The small molecule below binds the protein below.
Small molecule (SMILES): Nc1ccn([C@H]2C[C@H](O[P](=O)(O)OC[C@H]3O[C@@H](n4cnc5c(N)ncnc54)C[C@@H]3O)[C@@H](COP(=O)(O)O)O2)c(=O)n1

Binding-site contacts:
Ligand atom C2' contacts residue PRO414 of chain 24.A at 3.8 Å (hydrophobic).
Ligand atom C5 contacts residue SER415 of chain 24.A at 4.1 Å.
Ligand atom C2' contacts residue PRO203 of chain 24.A at 3.3 Å (hydrophobic).
Ligand atom C6 contacts residue PRO203 of chain 24.A at 4.0 Å (hydrophobic).
Ligand atom N3 contacts residue ASP201 of chain 24.A at 4.1 Å.
Ligand atom N7 contacts residue ASN392 of chain 24.A at 4.2 Å.
Ligand atom N6 contacts residue SER415 of chain 24.A at 3.6 Å.
Ligand atom N6 contacts residue GLY422 of chain 24.A at 3.4 Å (h-bond).
Ligand atom N1 contacts residue GLY422 of chain 24.A at 3.0 Å (h-bond).
Ligand atom C6 contacts residue PRO203 of chain 24.A at 4.0 Å (hydrophobic).
Ligand atom C5 contacts residue VAL202 of chain 24.A at 3.6 Å (hydrophobic).
Ligand atom C5 contacts residue PRO203 of chain 24.A at 4.0 Å (hydrophobic).
Ligand atom C2 contacts residue PRO203 of chain 24.A at 3.9 Å (hydrophobic).
Ligand atom N1 contacts residue PRO203 of chain 24.A at 3.8 Å.
Ligand atom N7 contacts residue PRO203 of chain 24.A at 4.2 Å.
Ligand atom C6 contacts residue VAL202 of chain 24.A at 4.2 Å (hydrophobic).
Ligand atom N7 contacts residue HIS413 of chain 24.A at 4.1 Å.
Ligand atom C8 contacts residue HIS413 of chain 24.A at 3.8 Å.
Ligand atom N1 contacts residue PRO203 of chain 24.A at 4.1 Å.
Ligand atom N1 contacts residue VAL202 of chain 24.A at 3.6 Å.
Ligand atom C5 contacts residue ASP201 of chain 24.A at 4.1 Å.
Ligand atom C5 contacts residue PRO203 of chain 24.A at 3.9 Å (hydrophobic).
Ligand atom N4 contacts residue VAL202 of chain 24.A at 2.9 Å (h-bond).
Ligand atom C4 contacts residue PRO203 of chain 24.A at 4.1 Å (hydrophobic).
Ligand atom C2 contacts residue VAL202 of chain 24.A at 4.2 Å (hydrophobic).
Ligand atom OP2 contacts residue ASP409 of chain 9.A at 3.2 Å (salt-bridge).
Ligand atom C5 contacts residue ARG91 of chain 24.A at 4.1 Å.
Ligand atom N4 contacts residue ASP201 of chain 24.A at 2.5 Å.
Ligand atom C4 contacts residue VAL202 of chain 24.A at 3.7 Å (hydrophobic).
Ligand atom N7 contacts residue SER415 of chain 24.A at 4.0 Å.
Ligand atom N3 contacts residue PRO414 of chain 24.A at 4.2 Å.
Ligand atom C2 contacts residue GLY422 of chain 24.A at 3.3 Å.
Ligand atom C4 contacts residue PRO203 of chain 24.A at 4.2 Å (hydrophobic).
Ligand atom C6 contacts residue GLY422 of chain 24.A at 3.8 Å.
Ligand atom C6 contacts residue SER415 of chain 24.A at 4.1 Å.
Ligand atom C1' contacts residue PRO203 of chain 24.A at 4.1 Å (hydrophobic).
Ligand atom N6 contacts residue PHE421 of chain 24.A at 3.9 Å.
Ligand atom C2' contacts residue HIS413 of chain 24.A at 3.8 Å.
Ligand atom C4 contacts residue ASP201 of chain 24.A at 3.7 Å.
Ligand atom N6 contacts residue GLY420 of chain 24.A at 3.7 Å.

Sequence of chain 9.A:
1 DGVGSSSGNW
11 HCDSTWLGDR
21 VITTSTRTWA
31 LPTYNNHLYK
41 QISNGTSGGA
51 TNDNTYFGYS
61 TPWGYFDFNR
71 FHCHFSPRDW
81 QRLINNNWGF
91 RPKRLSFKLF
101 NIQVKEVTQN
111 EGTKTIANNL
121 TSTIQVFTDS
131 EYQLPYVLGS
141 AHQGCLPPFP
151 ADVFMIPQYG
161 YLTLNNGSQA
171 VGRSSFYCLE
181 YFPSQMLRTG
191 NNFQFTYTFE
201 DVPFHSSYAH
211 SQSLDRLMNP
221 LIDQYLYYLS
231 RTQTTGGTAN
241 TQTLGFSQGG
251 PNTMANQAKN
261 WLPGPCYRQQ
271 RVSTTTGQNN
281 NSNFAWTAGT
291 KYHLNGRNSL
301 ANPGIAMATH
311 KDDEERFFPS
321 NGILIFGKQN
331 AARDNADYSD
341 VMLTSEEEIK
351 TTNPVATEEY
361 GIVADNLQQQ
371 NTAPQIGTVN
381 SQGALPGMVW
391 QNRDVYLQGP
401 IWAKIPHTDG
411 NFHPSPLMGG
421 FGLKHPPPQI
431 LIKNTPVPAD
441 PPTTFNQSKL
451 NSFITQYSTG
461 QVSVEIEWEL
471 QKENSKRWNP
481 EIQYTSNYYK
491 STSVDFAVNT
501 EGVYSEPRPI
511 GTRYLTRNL

Sequence of chain 24.A:
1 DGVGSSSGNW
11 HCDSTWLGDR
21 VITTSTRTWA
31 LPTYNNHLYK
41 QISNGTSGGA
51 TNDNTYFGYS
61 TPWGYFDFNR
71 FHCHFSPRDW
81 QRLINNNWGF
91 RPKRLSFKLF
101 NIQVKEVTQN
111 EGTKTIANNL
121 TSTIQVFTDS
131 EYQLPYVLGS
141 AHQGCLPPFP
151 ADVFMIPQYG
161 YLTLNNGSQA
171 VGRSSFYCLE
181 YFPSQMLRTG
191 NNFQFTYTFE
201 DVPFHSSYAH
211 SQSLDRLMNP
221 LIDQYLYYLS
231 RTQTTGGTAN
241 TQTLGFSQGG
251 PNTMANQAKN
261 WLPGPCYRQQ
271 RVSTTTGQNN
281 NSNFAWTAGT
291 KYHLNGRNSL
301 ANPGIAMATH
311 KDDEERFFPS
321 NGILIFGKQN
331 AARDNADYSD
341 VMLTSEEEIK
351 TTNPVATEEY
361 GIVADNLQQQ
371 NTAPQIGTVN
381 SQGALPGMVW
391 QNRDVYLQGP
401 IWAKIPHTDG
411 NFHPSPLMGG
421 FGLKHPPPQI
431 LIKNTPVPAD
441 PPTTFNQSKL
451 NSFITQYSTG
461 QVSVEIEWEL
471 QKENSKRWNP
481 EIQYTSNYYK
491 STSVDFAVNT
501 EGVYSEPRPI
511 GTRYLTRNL